Sequence of chain 1.C:
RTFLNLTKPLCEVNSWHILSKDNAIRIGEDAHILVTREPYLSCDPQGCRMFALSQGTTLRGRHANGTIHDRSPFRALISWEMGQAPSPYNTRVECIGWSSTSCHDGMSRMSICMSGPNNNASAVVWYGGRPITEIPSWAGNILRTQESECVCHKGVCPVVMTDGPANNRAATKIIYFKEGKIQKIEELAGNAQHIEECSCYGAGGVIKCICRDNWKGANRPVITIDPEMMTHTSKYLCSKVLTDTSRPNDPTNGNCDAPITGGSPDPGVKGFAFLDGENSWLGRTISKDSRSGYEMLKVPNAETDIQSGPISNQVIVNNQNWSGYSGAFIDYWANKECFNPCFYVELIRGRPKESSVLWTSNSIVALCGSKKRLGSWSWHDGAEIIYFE

Binding-site contacts:
Ligand atom N2 contacts residue LEU358 of chain 1.A at 4.1 Å.
Ligand atom C1 contacts residue ASN65 of chain 1.A at 2.2 Å.
Ligand atom O7 contacts residue TYR387 of chain 1.C at 3.6 Å.
Ligand atom C5 contacts residue ASN65 of chain 1.A at 4.3 Å.
Ligand atom C7 contacts residue LEU358 of chain 1.A at 4.0 Å (hydrophobic).
Ligand atom C7 contacts residue ASN65 of chain 1.A at 3.7 Å.
Ligand atom N2 contacts residue ASN65 of chain 1.A at 3.5 Å (h-bond).
Ligand atom C2 contacts residue ASN65 of chain 1.A at 3.1 Å.
Ligand atom O5 contacts residue TYR387 of chain 1.C at 4.5 Å.
Ligand atom C1 contacts residue TYR387 of chain 1.C at 4.3 Å (hydrophobic).
Ligand atom C8 contacts residue LEU358 of chain 1.A at 3.5 Å (hydrophobic).
Ligand atom C3 contacts residue ASN65 of chain 1.A at 4.5 Å.
Ligand atom C2 contacts residue TYR387 of chain 1.C at 4.4 Å (hydrophobic).
Ligand atom O7 contacts residue ASN65 of chain 1.A at 3.5 Å (h-bond).
Ligand atom O5 contacts residue ASN65 of chain 1.A at 2.9 Å (h-bond).

The small molecule below binds the protein below.
Small molecule (SMILES): CC(=O)N[C@@H]1[C@@H](O)[C@H](O)[C@@H](CO)O[C@H]1O

Sequence of chain 1.A:
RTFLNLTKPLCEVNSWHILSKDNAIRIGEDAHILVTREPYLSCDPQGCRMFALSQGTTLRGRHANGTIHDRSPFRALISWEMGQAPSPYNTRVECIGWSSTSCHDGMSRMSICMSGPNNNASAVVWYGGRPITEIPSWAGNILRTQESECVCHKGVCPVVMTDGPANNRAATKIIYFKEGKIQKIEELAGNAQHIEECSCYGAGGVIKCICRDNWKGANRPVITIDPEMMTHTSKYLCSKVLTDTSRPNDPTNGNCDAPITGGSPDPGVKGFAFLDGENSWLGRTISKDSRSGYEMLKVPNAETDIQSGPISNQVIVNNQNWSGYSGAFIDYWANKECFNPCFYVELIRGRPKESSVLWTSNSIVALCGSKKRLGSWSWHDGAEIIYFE